Sequence of chain 1.A:
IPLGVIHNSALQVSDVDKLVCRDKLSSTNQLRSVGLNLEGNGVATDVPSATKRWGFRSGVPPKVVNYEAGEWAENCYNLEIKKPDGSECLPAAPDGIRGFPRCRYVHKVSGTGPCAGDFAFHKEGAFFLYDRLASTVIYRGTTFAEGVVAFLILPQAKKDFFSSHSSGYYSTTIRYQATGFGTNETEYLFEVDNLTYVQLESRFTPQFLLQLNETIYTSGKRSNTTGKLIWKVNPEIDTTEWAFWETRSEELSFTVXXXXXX

Binding-site contacts:
Ligand atom O6 contacts residue LEU28 of chain 3.B at 4.1 Å.
Ligand atom C8 contacts residue TRP30 of chain 3.B at 4.1 Å (hydrophobic).
Ligand atom C6 contacts residue ALA6 of chain 1.B at 4.3 Å (hydrophobic).
Ligand atom N2 contacts residue GLU124 of chain 1.A at 4.1 Å.
Ligand atom C3 contacts residue ASN62 of chain 1.B at 3.9 Å.
Ligand atom O3 contacts residue GLU124 of chain 1.A at 3.5 Å (salt-bridge).
Ligand atom C2 contacts residue ASN62 of chain 1.B at 2.5 Å.
Ligand atom O7 contacts residue VAL148 of chain 1.A at 4.3 Å.
Ligand atom C6 contacts residue PHE34 of chain 3.B at 3.7 Å (hydrophobic).
Ligand atom C1 contacts residue ASN62 of chain 1.B at 1.4 Å.
Ligand atom C5 contacts residue GLN7 of chain 1.B at 3.8 Å.
Ligand atom C5 contacts residue ASN62 of chain 1.B at 3.6 Å.
Ligand atom C7 contacts residue ASN62 of chain 1.B at 3.8 Å.
Ligand atom C7 contacts residue THR65 of chain 1.B at 4.4 Å.
Ligand atom O6 contacts residue GLN7 of chain 1.B at 3.1 Å (h-bond).
Ligand atom O7 contacts residue LEU38 of chain 1.A at 4.0 Å.
Ligand atom C8 contacts residue THR65 of chain 1.B at 3.3 Å.
Ligand atom O6 contacts residue PHE34 of chain 3.B at 4.0 Å.
Ligand atom C7 contacts residue GLU124 of chain 1.A at 3.8 Å.
Ligand atom O7 contacts residue ALA126 of chain 1.A at 4.3 Å.
Ligand atom C8 contacts residue VAL148 of chain 1.A at 4.4 Å (hydrophobic).
Ligand atom C6 contacts residue GLN7 of chain 1.B at 3.7 Å.
Ligand atom O4 contacts residue LYS123 of chain 1.A at 4.3 Å.
Ligand atom C4 contacts residue ASN62 of chain 1.B at 4.3 Å.
Ligand atom O7 contacts residue ASN62 of chain 1.B at 3.9 Å.
Ligand atom O6 contacts residue GLU124 of chain 1.A at 3.9 Å.
Ligand atom O7 contacts residue GLU124 of chain 1.A at 4.4 Å.
Ligand atom N2 contacts residue ASN62 of chain 1.B at 3.1 Å (h-bond).
Ligand atom C8 contacts residue GLY125 of chain 1.A at 3.7 Å.
Ligand atom O4 contacts residue PHE34 of chain 3.B at 4.1 Å.
Ligand atom C1 contacts residue GLN7 of chain 1.B at 3.6 Å.
Ligand atom O5 contacts residue ASN62 of chain 1.B at 2.2 Å (h-bond).
Ligand atom C8 contacts residue ALA126 of chain 1.A at 3.9 Å (hydrophobic).
Ligand atom C8 contacts residue PRO8 of chain 1.B at 4.0 Å (hydrophobic).
Ligand atom C8 contacts residue GLU124 of chain 1.A at 3.4 Å.
Ligand atom O5 contacts residue GLN7 of chain 1.B at 2.8 Å (h-bond).
Ligand atom O6 contacts residue PRO8 of chain 1.B at 3.7 Å.
Ligand atom C6 contacts residue LEU28 of chain 3.B at 4.5 Å (hydrophobic).

Sequence of chain 1.B:
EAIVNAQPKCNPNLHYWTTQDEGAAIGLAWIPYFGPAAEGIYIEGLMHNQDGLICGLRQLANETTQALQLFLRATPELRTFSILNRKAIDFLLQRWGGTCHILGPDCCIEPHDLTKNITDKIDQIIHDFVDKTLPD

A small-molecule ligand and the protein it binds are described below.
Small molecule (SMILES): CC(=O)N[C@H]1[C@H](O[C@H]2[C@H](O)[C@@H](NC(C)=O)CO[C@@H]2CO)O[C@H](CO)[C@@H](O[C@@H]2O[C@H](CO[C@H]3O[C@H](CO)[C@@H](O)[C@H](O[C@H]4O[C@H](CO)[C@@H](O)[C@H](O)[C@@H]4O)[C@@H]3O)[C@@H](O)[C@H](O[C@H]3O[C@H](CO)[C@@H](O)[C@H](O)[C@@H]3O)[C@@H]2O)[C@@H]1O

Sequence of chain 3.B:
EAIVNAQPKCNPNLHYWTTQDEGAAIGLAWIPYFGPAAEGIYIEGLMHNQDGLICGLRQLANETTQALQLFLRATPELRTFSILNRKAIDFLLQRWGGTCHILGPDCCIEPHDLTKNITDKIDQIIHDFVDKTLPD